Binding-site contacts:
Ligand atom N3 contacts residue ILE40 of chain 1.A at 3.6 Å.
Ligand atom O2' contacts residue GLY108 of chain 1.A at 2.5 Å (h-bond).
Ligand atom O3G contacts residue SER147 of chain 1.A at 3.7 Å.
Ligand atom O2G contacts residue SER146 of chain 1.A at 3.7 Å.
Ligand atom C3A contacts residue MG1 of chain 1.F at 3.3 Å.
Ligand atom N3 contacts residue GLY108 of chain 1.A at 3.4 Å.
Ligand atom O3G contacts residue SER148 of chain 1.A at 3.1 Å (h-bond).
Ligand atom O2B contacts residue ARG110 of chain 1.A at 3.5 Å (salt-bridge).
Ligand atom N7 contacts residue ARG110 of chain 1.A at 3.2 Å (salt-bridge).
Ligand atom O3B contacts residue ARG110 of chain 1.A at 3.8 Å.
Ligand atom O2G contacts residue SER148 of chain 1.A at 3.0 Å (h-bond).
Ligand atom O1B contacts residue SER147 of chain 1.A at 3.0 Å (h-bond).
Ligand atom PA contacts residue HIS37 of chain 1.A at 3.6 Å.
Ligand atom O1B contacts residue SER146 of chain 1.A at 3.4 Å.
Ligand atom C8 contacts residue HIS37 of chain 1.A at 3.4 Å.
Ligand atom PG contacts residue MG1 of chain 1.F at 3.7 Å.
Ligand atom C5' contacts residue HIS37 of chain 1.A at 3.4 Å.
Ligand atom O1A contacts residue HIS37 of chain 1.A at 3.6 Å.
Ligand atom O1A contacts residue SER29 of chain 1.A at 3.0 Å (h-bond).
Ligand atom O5' contacts residue HIS37 of chain 1.A at 2.7 Å (h-bond).
Ligand atom O1B contacts residue HIS37 of chain 1.A at 3.4 Å (h-bond).
Ligand atom PG contacts residue SER148 of chain 1.A at 3.7 Å.
Ligand atom C2 contacts residue ILE40 of chain 1.A at 3.6 Å (hydrophobic).
Ligand atom PA contacts residue MG1 of chain 1.F at 3.5 Å.
Ligand atom O1A contacts residue PHE30 of chain 1.A at 2.7 Å (h-bond).
Ligand atom O3B contacts residue SER146 of chain 1.A at 3.4 Å.
Ligand atom C2' contacts residue GLY108 of chain 1.A at 3.5 Å.
Ligand atom C8 contacts residue ARG110 of chain 1.A at 3.5 Å.
Ligand atom C6 contacts residue ARG110 of chain 1.A at 3.7 Å.
Ligand atom O4' contacts residue HIS37 of chain 1.A at 3.6 Å.
Ligand atom N6 contacts residue VAL145 of chain 1.A at 2.8 Å (h-bond).
Ligand atom C1' contacts residue GLY108 of chain 1.A at 3.6 Å.
Ligand atom N1 contacts residue THR138 of chain 1.A at 3.1 Å (h-bond).
Ligand atom O2A contacts residue SER29 of chain 1.A at 3.7 Å.
Ligand atom O1G contacts residue MG1 of chain 1.F at 2.5 Å.
Ligand atom O2A contacts residue MG1 of chain 1.F at 2.5 Å.
Ligand atom N7 contacts residue VAL145 of chain 1.A at 3.7 Å.
Ligand atom N6 contacts residue TYR142 of chain 1.A at 3.1 Å (h-bond).
Ligand atom N6 contacts residue GLY36 of chain 1.A at 3.6 Å.
Ligand atom C2 contacts residue THR138 of chain 1.A at 3.5 Å.

Sequence of chain 1.A:
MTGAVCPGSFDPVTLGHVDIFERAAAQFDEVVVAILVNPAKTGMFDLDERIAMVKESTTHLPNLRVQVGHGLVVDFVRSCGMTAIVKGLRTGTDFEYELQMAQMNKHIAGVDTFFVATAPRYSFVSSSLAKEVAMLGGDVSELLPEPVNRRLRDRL

A small-molecule ligand and the protein it binds are described below.
Small molecule (SMILES): Nc1ncnc2c1ncn2[C@@H]1O[C@H](CO[P](=O)(O)C[P](=O)(O)OP(=O)(O)O)[C@@H](O)[C@H]1O